Sequence of chain 1.C:
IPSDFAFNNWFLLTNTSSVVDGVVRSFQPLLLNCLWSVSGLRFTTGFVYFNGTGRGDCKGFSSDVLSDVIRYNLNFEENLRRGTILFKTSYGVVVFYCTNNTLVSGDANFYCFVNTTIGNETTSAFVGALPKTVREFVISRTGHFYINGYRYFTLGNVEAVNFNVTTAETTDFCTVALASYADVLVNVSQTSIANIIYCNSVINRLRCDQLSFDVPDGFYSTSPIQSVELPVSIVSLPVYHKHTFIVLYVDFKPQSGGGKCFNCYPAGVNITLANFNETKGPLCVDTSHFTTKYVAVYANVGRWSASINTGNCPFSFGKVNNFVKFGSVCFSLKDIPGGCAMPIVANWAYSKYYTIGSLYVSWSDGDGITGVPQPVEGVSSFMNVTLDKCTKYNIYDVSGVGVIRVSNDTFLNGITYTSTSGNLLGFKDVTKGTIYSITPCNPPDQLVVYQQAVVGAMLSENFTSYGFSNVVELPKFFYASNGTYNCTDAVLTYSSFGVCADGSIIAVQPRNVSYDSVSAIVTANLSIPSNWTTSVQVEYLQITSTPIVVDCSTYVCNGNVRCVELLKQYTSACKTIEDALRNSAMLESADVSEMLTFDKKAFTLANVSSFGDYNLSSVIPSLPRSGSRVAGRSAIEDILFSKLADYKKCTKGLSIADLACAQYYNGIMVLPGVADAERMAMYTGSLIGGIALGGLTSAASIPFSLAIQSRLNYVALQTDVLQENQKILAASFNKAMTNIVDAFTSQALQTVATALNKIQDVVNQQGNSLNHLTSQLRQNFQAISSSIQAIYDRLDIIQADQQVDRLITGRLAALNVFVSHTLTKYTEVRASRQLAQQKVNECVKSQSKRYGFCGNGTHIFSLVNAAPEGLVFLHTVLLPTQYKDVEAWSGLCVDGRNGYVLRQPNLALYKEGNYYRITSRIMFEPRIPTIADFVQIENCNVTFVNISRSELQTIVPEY

A small-molecule ligand and the protein it binds are described below.
Small molecule (SMILES): CC(=O)N[C@@H]1[C@@H](O)[C@H](O)[C@@H](CO)O[C@H]1O

Binding-site contacts:
Ligand atom N2 contacts residue ASN518 of chain 1.C at 2.8 Å (h-bond).
Ligand atom C7 contacts residue ASN518 of chain 1.C at 3.1 Å.
Ligand atom C1 contacts residue ASN518 of chain 1.C at 1.4 Å.
Ligand atom C5 contacts residue ASN518 of chain 1.C at 3.7 Å.
Ligand atom C3 contacts residue ASN518 of chain 1.C at 3.8 Å.
Ligand atom C8 contacts residue ASN518 of chain 1.C at 4.2 Å.
Ligand atom C4 contacts residue ASN518 of chain 1.C at 4.2 Å.
Ligand atom O5 contacts residue ASN518 of chain 1.C at 2.4 Å (h-bond).
Ligand atom O7 contacts residue ASN518 of chain 1.C at 3.0 Å (h-bond).
Ligand atom C2 contacts residue ASN518 of chain 1.C at 2.4 Å.